Binding-site contacts:
Ligand atom OP2 contacts residue ASN250 of chain 1.D at 2.6 Å (h-bond).
Ligand atom N1 contacts residue SER390 of chain 1.D at 2.5 Å (h-bond).
Ligand atom O3A contacts residue GLN128 of chain 1.D at 3.5 Å.
Ligand atom OP1 contacts residue THR204 of chain 1.D at 2.5 Å (h-bond).
Ligand atom O contacts residue THR124 of chain 1.D at 2.6 Å (h-bond).
Ligand atom OP4 contacts residue LYS101 of chain 1.D at 3.3 Å (salt-bridge).
Ligand atom C2A contacts residue SER390 of chain 1.D at 3.6 Å.
Ligand atom C6 contacts residue SER390 of chain 1.D at 3.3 Å.
Ligand atom OXT contacts residue HIS129 of chain 1.D at 2.7 Å (h-bond).
Ligand atom OXT contacts residue ALA126 of chain 1.D at 3.6 Å.
Ligand atom O contacts residue HIS129 of chain 1.D at 3.3 Å.
Ligand atom C contacts residue ALA126 of chain 1.D at 3.4 Å (hydrophobic).
Ligand atom C4A contacts residue LYS101 of chain 1.D at 3.6 Å.
Ligand atom OXT contacts residue GLN128 of chain 1.D at 2.8 Å (h-bond).
Ligand atom N1 contacts residue GLU364 of chain 1.D at 3.5 Å.
Ligand atom O contacts residue GLY125 of chain 1.D at 2.8 Å (h-bond).
Ligand atom N contacts residue LYS101 of chain 1.D at 3.2 Å.
Ligand atom P contacts residue GLY248 of chain 1.D at 3.5 Å.
Ligand atom C6 contacts residue HIS100 of chain 1.D at 3.6 Å.
Ligand atom OP2 contacts residue HIS100 of chain 1.D at 3.2 Å (h-bond).
Ligand atom OXT contacts residue THR124 of chain 1.D at 3.4 Å (h-bond).
Ligand atom P contacts residue SER249 of chain 1.D at 3.3 Å.
Ligand atom C contacts residue HIS129 of chain 1.D at 3.5 Å.
Ligand atom OP3 contacts residue SER249 of chain 1.D at 3.7 Å.
Ligand atom OP1 contacts residue LYS101 of chain 1.D at 3.3 Å (salt-bridge).
Ligand atom OP3 contacts residue GLY247 of chain 1.D at 3.2 Å (h-bond).
Ligand atom OP1 contacts residue GLY248 of chain 1.D at 3.3 Å (h-bond).
Ligand atom C contacts residue THR124 of chain 1.D at 3.4 Å.
Ligand atom N1 contacts residue HIS100 of chain 1.D at 3.6 Å.
Ligand atom C4A contacts residue GLY317 of chain 1.D at 3.5 Å.
Ligand atom OP1 contacts residue SER249 of chain 1.D at 2.8 Å (h-bond).
Ligand atom CA contacts residue ALA126 of chain 1.D at 3.6 Å (hydrophobic).
Ligand atom O3A contacts residue ALA126 of chain 1.D at 3.5 Å.
Ligand atom C contacts residue GLY125 of chain 1.D at 3.5 Å.
Ligand atom C2 contacts residue SER390 of chain 1.D at 3.5 Å.
Ligand atom C6 contacts residue GLU364 of chain 1.D at 3.6 Å.
Ligand atom OP3 contacts residue GLY246 of chain 1.D at 2.7 Å (h-bond).
Ligand atom OP3 contacts residue GLY248 of chain 1.D at 2.9 Å (h-bond).
Ligand atom OXT contacts residue GLY127 of chain 1.D at 3.4 Å (h-bond).
Ligand atom OP2 contacts residue SER249 of chain 1.D at 3.0 Å (h-bond).

This small molecule binds to this protein.
Small molecule (SMILES): C=C(NCc1c(COP(=O)(O)O)cnc(C)c1O)C(=O)O

Sequence of chain 1.D:
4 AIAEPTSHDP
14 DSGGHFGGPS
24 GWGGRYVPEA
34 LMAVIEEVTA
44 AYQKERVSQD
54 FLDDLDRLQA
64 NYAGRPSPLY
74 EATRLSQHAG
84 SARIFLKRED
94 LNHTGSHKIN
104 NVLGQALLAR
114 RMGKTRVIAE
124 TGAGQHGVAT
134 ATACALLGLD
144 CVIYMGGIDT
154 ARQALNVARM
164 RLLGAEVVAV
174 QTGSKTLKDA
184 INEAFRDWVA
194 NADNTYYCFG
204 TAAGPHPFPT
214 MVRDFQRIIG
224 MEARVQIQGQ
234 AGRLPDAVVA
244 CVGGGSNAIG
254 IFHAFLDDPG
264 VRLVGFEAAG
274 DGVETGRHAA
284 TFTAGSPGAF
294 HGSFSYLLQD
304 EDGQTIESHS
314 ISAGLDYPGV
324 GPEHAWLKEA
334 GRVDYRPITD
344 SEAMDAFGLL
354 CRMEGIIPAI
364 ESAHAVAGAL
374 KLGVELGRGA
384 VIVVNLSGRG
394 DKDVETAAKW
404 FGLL